Binding-site contacts:
Ligand atom C7 contacts residue VAL205 of chain 1.A at 4.4 Å (hydrophobic).
Ligand atom O7 contacts residue ASN253 of chain 1.A at 3.6 Å.
Ligand atom C2 contacts residue ASN253 of chain 1.A at 2.5 Å.
Ligand atom O3 contacts residue SER207 of chain 1.A at 3.9 Å.
Ligand atom O3 contacts residue GLN128 of chain 1.A at 4.0 Å.
Ligand atom O6 contacts residue LEU251 of chain 1.A at 3.5 Å.
Ligand atom C7 contacts residue ASN253 of chain 1.A at 3.4 Å.
Ligand atom C8 contacts residue ASN253 of chain 1.A at 4.5 Å.
Ligand atom C3 contacts residue SER207 of chain 1.A at 4.1 Å.
Ligand atom C1 contacts residue ASN253 of chain 1.A at 1.4 Å.
Ligand atom N2 contacts residue VAL205 of chain 1.A at 4.0 Å.
Ligand atom C1 contacts residue SER207 of chain 1.A at 4.2 Å.
Ligand atom O5 contacts residue LEU251 of chain 1.A at 4.4 Å.
Ligand atom C3 contacts residue ASN253 of chain 1.A at 3.8 Å.
Ligand atom O5 contacts residue ASN253 of chain 1.A at 2.4 Å (h-bond).
Ligand atom C8 contacts residue VAL205 of chain 1.A at 3.8 Å (hydrophobic).
Ligand atom N2 contacts residue ASN253 of chain 1.A at 2.9 Å (h-bond).
Ligand atom C6 contacts residue LEU251 of chain 1.A at 3.9 Å (hydrophobic).
Ligand atom C4 contacts residue ASN253 of chain 1.A at 4.2 Å.
Ligand atom C2 contacts residue SER207 of chain 1.A at 3.3 Å.
Ligand atom C8 contacts residue THR255 of chain 1.A at 3.9 Å.
Ligand atom C5 contacts residue ASN253 of chain 1.A at 3.6 Å.
Ligand atom N2 contacts residue SER207 of chain 1.A at 3.6 Å (h-bond).

Sequence of chain 1.A:
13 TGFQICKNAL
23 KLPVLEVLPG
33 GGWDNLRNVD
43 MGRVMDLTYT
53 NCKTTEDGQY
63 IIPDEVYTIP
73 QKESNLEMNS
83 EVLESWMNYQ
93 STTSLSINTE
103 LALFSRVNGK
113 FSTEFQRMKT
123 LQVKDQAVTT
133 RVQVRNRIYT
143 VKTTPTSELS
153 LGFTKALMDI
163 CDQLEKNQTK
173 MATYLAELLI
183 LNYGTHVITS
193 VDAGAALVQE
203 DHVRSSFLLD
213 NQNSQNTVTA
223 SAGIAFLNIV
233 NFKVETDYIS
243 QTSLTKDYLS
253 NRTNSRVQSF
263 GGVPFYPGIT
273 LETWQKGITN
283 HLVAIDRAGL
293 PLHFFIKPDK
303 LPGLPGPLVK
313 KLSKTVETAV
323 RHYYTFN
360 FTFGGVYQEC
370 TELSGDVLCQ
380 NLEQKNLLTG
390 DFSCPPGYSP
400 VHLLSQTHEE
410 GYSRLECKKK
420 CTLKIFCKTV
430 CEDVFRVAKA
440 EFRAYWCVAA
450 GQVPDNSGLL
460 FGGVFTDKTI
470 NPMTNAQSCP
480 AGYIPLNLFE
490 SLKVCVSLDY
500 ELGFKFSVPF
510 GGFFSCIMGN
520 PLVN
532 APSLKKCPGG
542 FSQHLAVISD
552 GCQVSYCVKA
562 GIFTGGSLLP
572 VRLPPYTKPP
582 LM

The small molecule below binds the protein below.
Small molecule (SMILES): CC(=O)N[C@@H]1[C@@H](O)[C@H](O)[C@@H](CO)O[C@H]1O